Sequence of chain 1.A:
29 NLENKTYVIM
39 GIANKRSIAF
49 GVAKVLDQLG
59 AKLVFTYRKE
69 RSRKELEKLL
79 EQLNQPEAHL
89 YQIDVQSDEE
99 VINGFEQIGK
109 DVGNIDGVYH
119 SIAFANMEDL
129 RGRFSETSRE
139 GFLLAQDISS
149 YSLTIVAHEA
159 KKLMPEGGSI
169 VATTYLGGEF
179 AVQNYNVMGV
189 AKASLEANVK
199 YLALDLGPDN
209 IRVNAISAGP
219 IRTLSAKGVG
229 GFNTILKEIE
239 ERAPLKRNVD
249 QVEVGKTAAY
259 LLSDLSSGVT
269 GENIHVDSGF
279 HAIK

This small molecule binds to this protein.
Small molecule (SMILES): CCCCCCc1ccc(Oc2ccccc2C)c(O)c1

Binding-site contacts:
Ligand atom C8 contacts residue SER223 of chain 1.A at 3.8 Å.
Ligand atom C14 contacts residue NAP1 of chain 1.J at 3.6 Å.
Ligand atom C18 contacts residue PHE230 of chain 1.A at 3.8 Å (hydrophobic).
Ligand atom C14 contacts residue ALA121 of chain 1.A at 3.7 Å (hydrophobic).
Ligand atom C12 contacts residue SER223 of chain 1.A at 3.6 Å.
Ligand atom C11 contacts residue ALA123 of chain 1.A at 3.8 Å (hydrophobic).
Ligand atom C4 contacts residue ALA224 of chain 1.A at 3.7 Å (hydrophobic).
Ligand atom C6 contacts residue NAP1 of chain 1.J at 3.3 Å.
Ligand atom C9 contacts residue VAL227 of chain 1.A at 3.8 Å (hydrophobic).
Ligand atom O17 contacts residue TYR183 of chain 1.A at 2.6 Å (h-bond).
Ligand atom C21 contacts residue ILE233 of chain 1.A at 3.6 Å (hydrophobic).
Ligand atom C20 contacts residue VAL227 of chain 1.A at 3.3 Å (hydrophobic).
Ligand atom C2 contacts residue NAP1 of chain 1.J at 3.3 Å.
Ligand atom C6 contacts residue TYR183 of chain 1.A at 3.4 Å (hydrophobic).
Ligand atom C19 contacts residue TYR173 of chain 1.A at 3.7 Å (hydrophobic).
Ligand atom C21 contacts residue GLY228 of chain 1.A at 3.6 Å.
Ligand atom O17 contacts residue LYS190 of chain 1.A at 3.8 Å.
Ligand atom O17 contacts residue NAP1 of chain 1.J at 2.5 Å (h-bond).
Ligand atom C16 contacts residue NAP1 of chain 1.J at 3.3 Å.
Ligand atom O7 contacts residue NAP1 of chain 1.J at 3.0 Å (h-bond).
Ligand atom C13 contacts residue SER223 of chain 1.A at 3.3 Å.
Ligand atom C20 contacts residue GLY228 of chain 1.A at 3.8 Å.
Ligand atom C21 contacts residue GLN181 of chain 1.A at 3.0 Å.
Ligand atom C3 contacts residue ALA224 of chain 1.A at 3.7 Å (hydrophobic).
Ligand atom C5 contacts residue NAP1 of chain 1.J at 3.3 Å.
Ligand atom C21 contacts residue ASN182 of chain 1.A at 3.8 Å.
Ligand atom C12 contacts residue ALA121 of chain 1.A at 3.7 Å (hydrophobic).
Ligand atom C14 contacts residue SER223 of chain 1.A at 3.1 Å.
Ligand atom C8 contacts residue NAP1 of chain 1.J at 3.7 Å.
Ligand atom C20 contacts residue ILE233 of chain 1.A at 3.7 Å (hydrophobic).
Ligand atom C10 contacts residue LEU128 of chain 1.A at 3.6 Å (hydrophobic).
Ligand atom C21 contacts residue VAL180 of chain 1.A at 3.7 Å (hydrophobic).
Ligand atom C1 contacts residue NAP1 of chain 1.J at 3.3 Å.
Ligand atom C17 contacts residue TYR173 of chain 1.A at 3.5 Å (hydrophobic).
Ligand atom C21 contacts residue TYR183 of chain 1.A at 3.8 Å (hydrophobic).
Ligand atom C21 contacts residue VAL227 of chain 1.A at 3.8 Å (hydrophobic).
Ligand atom C1 contacts residue TYR183 of chain 1.A at 3.3 Å (hydrophobic).
Ligand atom C19 contacts residue ILE233 of chain 1.A at 3.6 Å (hydrophobic).
Ligand atom C3 contacts residue NAP1 of chain 1.J at 3.0 Å.
Ligand atom C4 contacts residue NAP1 of chain 1.J at 3.4 Å.